Sequence of chain 1.B:
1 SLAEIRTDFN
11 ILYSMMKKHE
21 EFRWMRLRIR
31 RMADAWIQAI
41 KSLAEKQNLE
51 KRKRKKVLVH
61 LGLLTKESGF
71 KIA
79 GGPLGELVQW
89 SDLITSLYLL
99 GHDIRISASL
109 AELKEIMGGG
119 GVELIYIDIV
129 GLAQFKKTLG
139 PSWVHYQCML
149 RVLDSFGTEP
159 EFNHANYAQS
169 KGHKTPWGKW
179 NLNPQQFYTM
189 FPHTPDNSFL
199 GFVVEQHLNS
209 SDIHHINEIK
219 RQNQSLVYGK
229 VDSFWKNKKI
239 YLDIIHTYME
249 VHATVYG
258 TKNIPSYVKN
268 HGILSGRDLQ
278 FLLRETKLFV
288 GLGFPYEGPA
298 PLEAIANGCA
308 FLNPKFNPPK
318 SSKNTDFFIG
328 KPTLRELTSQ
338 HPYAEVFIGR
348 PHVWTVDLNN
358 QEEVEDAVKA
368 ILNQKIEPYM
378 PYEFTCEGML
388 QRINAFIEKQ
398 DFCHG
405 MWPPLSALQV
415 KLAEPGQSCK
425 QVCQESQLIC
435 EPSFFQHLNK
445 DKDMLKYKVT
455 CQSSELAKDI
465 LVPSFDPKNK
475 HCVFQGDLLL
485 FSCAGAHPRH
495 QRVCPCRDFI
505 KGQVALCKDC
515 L

Binding-site contacts:
Ligand atom C7 contacts residue TYR246 of chain 1.B at 4.0 Å (hydrophobic).
Ligand atom C8 contacts residue GLU248 of chain 1.B at 3.8 Å.
Ligand atom C1 contacts residue ASN221 of chain 1.B at 1.4 Å.
Ligand atom O7 contacts residue TYR246 of chain 1.B at 3.6 Å.
Ligand atom O7 contacts residue THR245 of chain 1.B at 4.4 Å.
Ligand atom C3 contacts residue ASN221 of chain 1.B at 3.8 Å.
Ligand atom C7 contacts residue ASN221 of chain 1.B at 3.4 Å.
Ligand atom C2 contacts residue ASN221 of chain 1.B at 2.4 Å.
Ligand atom C7 contacts residue MET247 of chain 1.B at 4.4 Å (hydrophobic).
Ligand atom O5 contacts residue ASN221 of chain 1.B at 2.4 Å (h-bond).
Ligand atom C8 contacts residue TYR246 of chain 1.B at 4.0 Å (hydrophobic).
Ligand atom C8 contacts residue MET247 of chain 1.B at 3.6 Å (hydrophobic).
Ligand atom C1 contacts residue GLU248 of chain 1.B at 4.4 Å.
Ligand atom O7 contacts residue ASN221 of chain 1.B at 3.6 Å.
Ligand atom O7 contacts residue MET247 of chain 1.B at 4.5 Å.
Ligand atom N2 contacts residue ASN221 of chain 1.B at 2.9 Å (h-bond).
Ligand atom C8 contacts residue HIS244 of chain 1.B at 3.7 Å.
Ligand atom C4 contacts residue ASN221 of chain 1.B at 4.2 Å.
Ligand atom C5 contacts residue ASN221 of chain 1.B at 3.7 Å.

The small molecule below binds the protein below.
Small molecule (SMILES): CC(=O)N[C@@H]1[C@@H](O)[C@H](O)[C@@H](CO)O[C@H]1O